Sequence of chain 1.J:
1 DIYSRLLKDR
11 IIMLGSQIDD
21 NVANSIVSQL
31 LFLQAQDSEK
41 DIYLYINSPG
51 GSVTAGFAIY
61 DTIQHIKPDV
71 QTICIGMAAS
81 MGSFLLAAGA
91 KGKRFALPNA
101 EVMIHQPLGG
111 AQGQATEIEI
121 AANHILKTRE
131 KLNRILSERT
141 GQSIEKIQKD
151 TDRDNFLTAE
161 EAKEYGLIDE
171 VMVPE

Binding-site contacts:
Ligand atom C15 contacts residue SER80 of chain 1.J at 3.0 Å.
Ligand atom B14 contacts residue HIS105 of chain 1.J at 3.9 Å.
Ligand atom O04 contacts residue LEU108 of chain 1.J at 2.3 Å (h-bond).
Ligand atom O20 contacts residue GLY51 of chain 1.J at 2.8 Å (h-bond).
Ligand atom C21 contacts residue LEU108 of chain 1.J at 3.9 Å (hydrophobic).
Ligand atom C02 contacts residue LEU108 of chain 1.J at 3.4 Å (hydrophobic).
Ligand atom C13 contacts residue GLY51 of chain 1.J at 3.1 Å.
Ligand atom C18 contacts residue PRO107 of chain 1.J at 3.4 Å (hydrophobic).
Ligand atom C25 contacts residue HIS124 of chain 1.J at 3.8 Å.
Ligand atom B14 contacts residue GLY51 of chain 1.J at 3.6 Å.
Ligand atom C18 contacts residue GLN106 of chain 1.J at 3.7 Å.
Ligand atom O20 contacts residue SER80 of chain 1.J at 2.5 Å (h-bond).
Ligand atom O04 contacts residue PRO107 of chain 1.J at 3.2 Å.
Ligand atom C17 contacts residue MET81 of chain 1.J at 3.6 Å (hydrophobic).
Ligand atom C16 contacts residue SER80 of chain 1.J at 2.9 Å.
Ligand atom C07 contacts residue LEU108 of chain 1.J at 3.7 Å (hydrophobic).
Ligand atom O20 contacts residue GLY50 of chain 1.J at 3.4 Å.
Ligand atom C18 contacts residue HIS105 of chain 1.J at 3.5 Å.
Ligand atom N03 contacts residue SER80 of chain 1.J at 3.7 Å.
Ligand atom C17 contacts residue SER80 of chain 1.J at 3.7 Å.
Ligand atom C05 contacts residue LEU108 of chain 1.J at 3.8 Å (hydrophobic).
Ligand atom C13 contacts residue SER80 of chain 1.J at 2.9 Å.
Ligand atom C01 contacts residue LEU108 of chain 1.J at 3.7 Å (hydrophobic).
Ligand atom N27 contacts residue ILE125 of chain 1.J at 3.5 Å.
Ligand atom C21 contacts residue VAL53 of chain 1.J at 3.5 Å (hydrophobic).
Ligand atom C18 contacts residue SER80 of chain 1.J at 3.8 Å.
Ligand atom C28 contacts residue LEU108 of chain 1.J at 3.1 Å (hydrophobic).
Ligand atom C22 contacts residue LEU108 of chain 1.J at 3.9 Å (hydrophobic).
Ligand atom O19 contacts residue SER80 of chain 1.J at 2.2 Å (h-bond).
Ligand atom O23 contacts residue VAL53 of chain 1.J at 2.8 Å (h-bond).
Ligand atom O19 contacts residue HIS105 of chain 1.J at 2.9 Å (h-bond).
Ligand atom O23 contacts residue SER52 of chain 1.J at 3.6 Å.
Ligand atom C16 contacts residue MET81 of chain 1.J at 3.5 Å (hydrophobic).
Ligand atom C26 contacts residue HIS124 of chain 1.J at 3.8 Å.
Ligand atom B14 contacts residue SER80 of chain 1.J at 1.9 Å.
Ligand atom C15 contacts residue GLY51 of chain 1.J at 3.8 Å.
Ligand atom N12 contacts residue LEU108 of chain 1.J at 2.9 Å (h-bond).
Ligand atom N24 contacts residue VAL53 of chain 1.J at 3.8 Å.
Ligand atom C15 contacts residue MET81 of chain 1.J at 3.4 Å (hydrophobic).
Ligand atom C01 contacts residue GLY51 of chain 1.J at 3.6 Å.

The protein below binds the small molecule below.
Small molecule (SMILES): CC(C)C[C@@H](NC(=O)[C@H](Cc1ccccc1)NC(=O)c1cnccn1)B(O)O